Sequence of chain 1.G:
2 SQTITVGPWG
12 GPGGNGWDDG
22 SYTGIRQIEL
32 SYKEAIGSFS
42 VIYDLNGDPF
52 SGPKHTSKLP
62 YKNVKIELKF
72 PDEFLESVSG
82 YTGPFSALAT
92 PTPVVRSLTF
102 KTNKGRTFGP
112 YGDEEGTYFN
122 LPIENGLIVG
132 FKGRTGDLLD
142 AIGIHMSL

The small molecule below binds the protein below.
Small molecule (SMILES): OC[C@H]1O[C@H](OC[C@H]2O[C@H](O)[C@@H](O)[C@@H](O[C@H]3O[C@H](CO)[C@@H](O)[C@H](O)[C@@H]3O)[C@@H]2O)[C@@H](O)[C@@H](O)[C@@H]1O

Binding-site contacts:
Ligand atom O2 contacts residue THR91 of chain 1.G at 2.5 Å (h-bond).
Ligand atom C2 contacts residue LEU89 of chain 1.G at 4.0 Å (hydrophobic).
Ligand atom O4 contacts residue ASP141 of chain 1.G at 2.5 Å (salt-bridge).
Ligand atom C1 contacts residue ALA90 of chain 1.G at 3.3 Å (hydrophobic).
Ligand atom O6 contacts residue ALA90 of chain 1.G at 3.2 Å.
Ligand atom O3 contacts residue GLY15 of chain 1.G at 3.0 Å (h-bond).
Ligand atom C6 contacts residue LEU139 of chain 1.G at 3.4 Å (hydrophobic).
Ligand atom C5 contacts residue THR91 of chain 1.G at 3.8 Å.
Ligand atom C6 contacts residue ASP138 of chain 1.G at 3.4 Å.
Ligand atom O3 contacts residue THR91 of chain 1.G at 3.5 Å (h-bond).
Ligand atom O4 contacts residue THR91 of chain 1.G at 3.8 Å.
Ligand atom O2 contacts residue ALA90 of chain 1.G at 3.0 Å (h-bond).
Ligand atom C4 contacts residue GLY15 of chain 1.G at 3.6 Å.
Ligand atom C3 contacts residue THR91 of chain 1.G at 3.7 Å.
Ligand atom O4 contacts residue THR93 of chain 1.G at 3.8 Å.
Ligand atom O6 contacts residue LEU139 of chain 1.G at 2.6 Å (h-bond).
Ligand atom O4 contacts residue GLY14 of chain 1.G at 3.8 Å.
Ligand atom O3 contacts residue GLY14 of chain 1.G at 3.8 Å.
Ligand atom O2 contacts residue LEU89 of chain 1.G at 3.5 Å.
Ligand atom C4 contacts residue ASP138 of chain 1.G at 3.9 Å.
Ligand atom C2 contacts residue ALA90 of chain 1.G at 3.0 Å (hydrophobic).
Ligand atom O5 contacts residue ALA90 of chain 1.G at 3.4 Å.
Ligand atom C6 contacts residue ASP141 of chain 1.G at 3.6 Å.
Ligand atom C3 contacts residue ALA90 of chain 1.G at 3.8 Å (hydrophobic).
Ligand atom C2 contacts residue THR91 of chain 1.G at 3.8 Å.
Ligand atom C3 contacts residue GLY15 of chain 1.G at 3.9 Å.
Ligand atom O2 contacts residue GLY137 of chain 1.G at 3.5 Å.
Ligand atom C1 contacts residue ASP138 of chain 1.G at 3.6 Å.
Ligand atom C5 contacts residue ASP138 of chain 1.G at 3.7 Å.
Ligand atom O6 contacts residue ASP141 of chain 1.G at 2.9 Å (salt-bridge).
Ligand atom O5 contacts residue ASP138 of chain 1.G at 2.9 Å (salt-bridge).
Ligand atom O6 contacts residue ASP138 of chain 1.G at 2.5 Å (salt-bridge).
Ligand atom O1 contacts residue ASP138 of chain 1.G at 3.0 Å (salt-bridge).
Ligand atom O5 contacts residue GLY137 of chain 1.G at 3.7 Å.
Ligand atom C3 contacts residue ASP138 of chain 1.G at 3.0 Å.
Ligand atom O4 contacts residue GLY15 of chain 1.G at 3.8 Å.
Ligand atom C4 contacts residue ASP141 of chain 1.G at 3.4 Å.
Ligand atom O2 contacts residue GLY15 of chain 1.G at 3.8 Å.
Ligand atom C2 contacts residue ASP138 of chain 1.G at 3.4 Å.
Ligand atom O6 contacts residue GLY137 of chain 1.G at 3.1 Å.